A protein and the small-molecule ligand that binds it are described below.
Small molecule (SMILES): O=c1[nH]cnc2c1ncn2[C@@H]1O[C@H](COP(=O)(O)O)[C@@H](O)[C@H]1O

Sequence of chain 4.A:
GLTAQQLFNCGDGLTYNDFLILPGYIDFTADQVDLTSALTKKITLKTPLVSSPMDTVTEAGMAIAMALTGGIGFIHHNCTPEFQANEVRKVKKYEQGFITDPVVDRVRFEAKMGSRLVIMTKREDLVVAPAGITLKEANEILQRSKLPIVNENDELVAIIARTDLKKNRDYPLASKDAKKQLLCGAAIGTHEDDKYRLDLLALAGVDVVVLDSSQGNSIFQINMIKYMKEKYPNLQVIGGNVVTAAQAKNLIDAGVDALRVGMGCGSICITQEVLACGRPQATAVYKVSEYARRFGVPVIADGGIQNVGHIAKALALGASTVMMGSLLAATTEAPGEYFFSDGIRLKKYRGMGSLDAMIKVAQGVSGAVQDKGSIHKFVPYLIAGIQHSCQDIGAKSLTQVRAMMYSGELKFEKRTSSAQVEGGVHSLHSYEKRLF

Sequence of chain 1.A:
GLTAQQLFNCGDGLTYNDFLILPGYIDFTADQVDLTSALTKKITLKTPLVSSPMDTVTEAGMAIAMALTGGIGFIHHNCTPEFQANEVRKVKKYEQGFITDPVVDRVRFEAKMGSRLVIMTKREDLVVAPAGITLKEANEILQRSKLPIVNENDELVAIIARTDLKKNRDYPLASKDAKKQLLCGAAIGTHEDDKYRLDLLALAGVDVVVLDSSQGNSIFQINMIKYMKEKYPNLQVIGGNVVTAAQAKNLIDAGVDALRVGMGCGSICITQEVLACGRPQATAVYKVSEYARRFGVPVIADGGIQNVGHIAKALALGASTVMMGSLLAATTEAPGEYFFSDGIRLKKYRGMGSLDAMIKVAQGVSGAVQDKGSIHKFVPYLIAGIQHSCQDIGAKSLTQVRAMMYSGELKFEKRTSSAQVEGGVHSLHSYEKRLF

Binding-site contacts:
Ligand atom O2P contacts residue MET386 of chain 4.A at 3.6 Å.
Ligand atom O2' contacts residue ARG322 of chain 4.A at 3.5 Å (salt-bridge).
Ligand atom N3 contacts residue MOA1 of chain 4.E at 3.4 Å.
Ligand atom O3' contacts residue SER68 of chain 4.A at 2.7 Å (h-bond).
Ligand atom O2' contacts residue ASP364 of chain 4.A at 2.8 Å (salt-bridge).
Ligand atom O2P contacts residue GLY387 of chain 4.A at 2.8 Å (h-bond).
Ligand atom C2' contacts residue ARG322 of chain 4.A at 3.4 Å.
Ligand atom O3P contacts residue SER329 of chain 4.A at 2.8 Å (h-bond).
Ligand atom C6 contacts residue GLY415 of chain 4.A at 3.6 Å.
Ligand atom O1P contacts residue GLY328 of chain 4.A at 3.3 Å.
Ligand atom O6 contacts residue GLY442 of chain 4.A at 3.0 Å.
Ligand atom N7 contacts residue MET414 of chain 4.A at 2.9 Å (h-bond).
Ligand atom O3' contacts residue ASP364 of chain 4.A at 2.5 Å (salt-bridge).
Ligand atom O1P contacts residue GLY366 of chain 4.A at 3.1 Å (h-bond).
Ligand atom O1P contacts residue SER329 of chain 4.A at 2.9 Å (h-bond).
Ligand atom C5 contacts residue MOA1 of chain 4.E at 3.6 Å.
Ligand atom C3' contacts residue SER68 of chain 4.A at 3.2 Å.
Ligand atom P contacts residue SER329 of chain 4.A at 3.6 Å.
Ligand atom O3P contacts residue SER388 of chain 4.A at 2.9 Å (h-bond).
Ligand atom O6 contacts residue MET414 of chain 4.A at 3.3 Å (h-bond).
Ligand atom O3P contacts residue TYR411 of chain 4.A at 2.8 Å (h-bond).
Ligand atom C3' contacts residue ASP364 of chain 4.A at 3.5 Å.
Ligand atom O2' contacts residue MOA1 of chain 4.E at 3.6 Å.
Ligand atom C2 contacts residue CYS331 of chain 4.A at 1.8 Å (hydrophobic).
Ligand atom C6 contacts residue MOA1 of chain 4.E at 3.4 Å.
Ligand atom N1 contacts residue MOA1 of chain 4.E at 3.1 Å (h-bond).
Ligand atom C5' contacts residue TYR411 of chain 4.A at 3.4 Å (hydrophobic).
Ligand atom N1 contacts residue CYS331 of chain 4.A at 2.7 Å (h-bond).
Ligand atom N3 contacts residue CYS331 of chain 4.A at 2.7 Å (h-bond).
Ligand atom O4' contacts residue GLY328 of chain 4.A at 3.6 Å.
Ligand atom O5' contacts residue GLY328 of chain 4.A at 3.1 Å.
Ligand atom C2 contacts residue MOA1 of chain 4.E at 3.2 Å.
Ligand atom N1 contacts residue GLN441 of chain 4.A at 2.9 Å (h-bond).
Ligand atom O3' contacts residue ARG322 of chain 4.A at 3.1 Å (salt-bridge).
Ligand atom O6 contacts residue GLY415 of chain 4.A at 2.6 Å (h-bond).
Ligand atom C8 contacts residue MET70 of chain 4.A at 3.5 Å (hydrophobic).
Ligand atom O6 contacts residue MOA1 of chain 4.E at 3.5 Å.
Ligand atom O3P contacts residue GLY387 of chain 4.A at 3.6 Å.
Ligand atom C4' contacts residue ASP364 of chain 4.A at 3.5 Å.
Ligand atom O6 contacts residue GLY413 of chain 4.A at 3.4 Å.